Binding-site contacts:
Ligand atom O contacts residue SER194 of chain 1.G at 2.4 Å (h-bond).
Ligand atom CZ contacts residue ASP188 of chain 1.G at 3.8 Å.
Ligand atom NH1 contacts residue SER189 of chain 1.G at 3.1 Å (h-bond).
Ligand atom CA contacts residue GLY215 of chain 1.G at 3.2 Å.
Ligand atom NH2 contacts residue GLY217 of chain 1.G at 2.7 Å (h-bond).
Ligand atom CB contacts residue SER213 of chain 1.G at 3.7 Å.
Ligand atom NE contacts residue GLY215 of chain 1.G at 3.8 Å.
Ligand atom NH1 contacts residue GLY225 of chain 1.G at 3.5 Å.
Ligand atom C contacts residue GLY215 of chain 1.G at 3.6 Å.
Ligand atom CZ contacts residue TRP214 of chain 1.G at 3.9 Å (hydrophobic).
Ligand atom CA contacts residue SER213 of chain 1.G at 3.9 Å.
Ligand atom NH2 contacts residue ASP188 of chain 1.G at 3.1 Å (salt-bridge).
Ligand atom CD2 contacts residue HIS44 of chain 1.G at 3.7 Å.
Ligand atom O contacts residue TRP214 of chain 1.G at 3.2 Å.
Ligand atom NH1 contacts residue ASP188 of chain 1.G at 3.1 Å (salt-bridge).
Ligand atom CD contacts residue CYS190 of chain 1.G at 3.8 Å (hydrophobic).
Ligand atom C contacts residue HIS44 of chain 1.G at 3.3 Å.
Ligand atom CA contacts residue TRP214 of chain 1.G at 3.9 Å (hydrophobic).
Ligand atom O contacts residue HIS44 of chain 1.G at 2.6 Å (h-bond).
Ligand atom NE contacts residue TRP214 of chain 1.G at 3.8 Å.
Ligand atom NH2 contacts residue GLY215 of chain 1.G at 3.6 Å.
Ligand atom CZ contacts residue GLY217 of chain 1.G at 3.7 Å.
Ligand atom NE contacts residue GLY217 of chain 1.G at 3.8 Å.
Ligand atom N contacts residue SER194 of chain 1.G at 3.1 Å (h-bond).
Ligand atom NH2 contacts residue CYS218 of chain 1.G at 3.9 Å.
Ligand atom N contacts residue SER213 of chain 1.G at 2.9 Å (h-bond).
Ligand atom C contacts residue SER213 of chain 1.G at 3.9 Å.
Ligand atom CZ contacts residue SER189 of chain 1.G at 3.5 Å.
Ligand atom N contacts residue GLY215 of chain 1.G at 3.5 Å (h-bond).
Ligand atom CD1 contacts residue ILE86 of chain 1.A at 2.8 Å (hydrophobic).
Ligand atom O contacts residue GLY215 of chain 1.G at 3.1 Å (h-bond).
Ligand atom CZ contacts residue GLY215 of chain 1.G at 4.0 Å.
Ligand atom CA contacts residue SER213 of chain 1.G at 3.7 Å.
Ligand atom CD2 contacts residue GLY215 of chain 1.G at 3.7 Å.
Ligand atom C contacts residue TRP214 of chain 1.G at 3.9 Å (hydrophobic).
Ligand atom CA contacts residue SER194 of chain 1.G at 2.5 Å.
Ligand atom N contacts residue HIS44 of chain 1.G at 3.8 Å.
Ligand atom CB contacts residue SER194 of chain 1.G at 2.9 Å.
Ligand atom C contacts residue SER194 of chain 1.G at 1.4 Å.
Ligand atom CG contacts residue TRP214 of chain 1.G at 3.9 Å (hydrophobic).

This protein binds this small molecule.
Small molecule (SMILES): CC(=O)N[C@@H](CC(C)C)C(=O)N[C@@H](CC(C)C)C(=O)N[C@H](CO)CCCN=C(N)N

Sequence of chain 1.A:
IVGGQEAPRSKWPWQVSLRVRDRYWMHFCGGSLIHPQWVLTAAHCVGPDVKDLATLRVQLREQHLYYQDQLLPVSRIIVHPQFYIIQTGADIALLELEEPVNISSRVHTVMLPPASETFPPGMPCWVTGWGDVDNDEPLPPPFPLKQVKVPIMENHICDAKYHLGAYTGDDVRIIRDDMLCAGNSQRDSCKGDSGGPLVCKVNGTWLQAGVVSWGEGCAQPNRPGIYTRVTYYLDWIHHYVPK

Sequence of chain 1.G:
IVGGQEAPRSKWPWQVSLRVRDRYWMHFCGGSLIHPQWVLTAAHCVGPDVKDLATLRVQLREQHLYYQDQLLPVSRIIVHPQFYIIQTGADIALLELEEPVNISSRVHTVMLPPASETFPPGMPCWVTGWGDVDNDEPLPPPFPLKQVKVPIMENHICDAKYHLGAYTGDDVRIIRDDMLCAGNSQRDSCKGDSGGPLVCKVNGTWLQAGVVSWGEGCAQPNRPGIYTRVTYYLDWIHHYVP